Sequence of chain 1.C:
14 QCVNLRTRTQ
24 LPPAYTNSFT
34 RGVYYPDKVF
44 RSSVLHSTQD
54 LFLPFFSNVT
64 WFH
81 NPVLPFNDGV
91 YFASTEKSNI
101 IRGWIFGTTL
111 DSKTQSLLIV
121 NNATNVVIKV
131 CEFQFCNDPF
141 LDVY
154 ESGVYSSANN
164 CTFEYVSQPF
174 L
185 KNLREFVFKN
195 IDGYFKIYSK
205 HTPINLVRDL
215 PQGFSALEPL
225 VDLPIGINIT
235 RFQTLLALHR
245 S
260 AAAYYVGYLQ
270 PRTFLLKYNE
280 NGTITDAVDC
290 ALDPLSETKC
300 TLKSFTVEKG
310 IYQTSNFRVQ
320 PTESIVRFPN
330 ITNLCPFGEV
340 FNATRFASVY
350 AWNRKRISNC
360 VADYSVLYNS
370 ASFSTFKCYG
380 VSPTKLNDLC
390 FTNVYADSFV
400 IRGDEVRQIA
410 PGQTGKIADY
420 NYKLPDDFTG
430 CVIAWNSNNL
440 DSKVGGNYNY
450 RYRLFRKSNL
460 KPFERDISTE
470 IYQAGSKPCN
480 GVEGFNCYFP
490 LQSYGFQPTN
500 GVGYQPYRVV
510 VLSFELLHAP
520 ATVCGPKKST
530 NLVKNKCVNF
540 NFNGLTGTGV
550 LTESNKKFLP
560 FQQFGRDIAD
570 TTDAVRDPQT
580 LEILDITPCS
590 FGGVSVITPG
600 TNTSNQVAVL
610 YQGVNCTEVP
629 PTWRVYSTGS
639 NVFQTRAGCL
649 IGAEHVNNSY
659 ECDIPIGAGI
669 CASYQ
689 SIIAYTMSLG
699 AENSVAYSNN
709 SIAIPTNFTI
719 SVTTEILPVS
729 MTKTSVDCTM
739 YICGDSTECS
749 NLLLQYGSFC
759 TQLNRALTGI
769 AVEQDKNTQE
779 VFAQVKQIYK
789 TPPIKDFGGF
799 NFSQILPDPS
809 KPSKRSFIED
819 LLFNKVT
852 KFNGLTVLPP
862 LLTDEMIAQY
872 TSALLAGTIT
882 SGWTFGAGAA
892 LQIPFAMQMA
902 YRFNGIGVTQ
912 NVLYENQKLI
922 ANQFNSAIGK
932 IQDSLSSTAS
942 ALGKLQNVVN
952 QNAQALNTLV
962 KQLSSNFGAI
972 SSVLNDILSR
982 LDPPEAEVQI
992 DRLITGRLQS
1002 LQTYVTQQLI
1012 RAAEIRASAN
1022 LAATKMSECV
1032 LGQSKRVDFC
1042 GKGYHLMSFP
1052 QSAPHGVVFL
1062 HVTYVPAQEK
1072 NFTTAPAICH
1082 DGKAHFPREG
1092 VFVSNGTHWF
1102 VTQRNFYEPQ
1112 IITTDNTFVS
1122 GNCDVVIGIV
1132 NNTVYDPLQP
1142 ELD

Binding-site contacts:
Ligand atom O5 contacts residue ASP794 of chain 1.C at 3.9 Å.
Ligand atom O7 contacts residue ASN707 of chain 1.A at 4.4 Å.
Ligand atom C8 contacts residue ASN707 of chain 1.A at 3.8 Å.
Ligand atom C1 contacts residue ASN707 of chain 1.A at 1.4 Å.
Ligand atom C3 contacts residue ASN707 of chain 1.A at 3.8 Å.
Ligand atom C1 contacts residue ASP794 of chain 1.C at 4.4 Å.
Ligand atom O5 contacts residue ASN707 of chain 1.A at 2.4 Å (h-bond).
Ligand atom C5 contacts residue ASN707 of chain 1.A at 3.7 Å.
Ligand atom C7 contacts residue ASN707 of chain 1.A at 3.5 Å.
Ligand atom C2 contacts residue ASN707 of chain 1.A at 2.5 Å.
Ligand atom O7 contacts residue GLY1129 of chain 1.A at 3.7 Å.
Ligand atom C4 contacts residue ASN707 of chain 1.A at 4.2 Å.
Ligand atom N2 contacts residue ASN707 of chain 1.A at 2.9 Å (h-bond).

A protein and the small-molecule ligand that binds it are described below.
Small molecule (SMILES): CC(=O)N[C@H]1[C@H](O[C@H]2[C@H](O)[C@@H](NC(C)=O)CO[C@@H]2CO)O[C@H](CO)[C@@H](O)[C@@H]1O

Sequence of chain 1.A:
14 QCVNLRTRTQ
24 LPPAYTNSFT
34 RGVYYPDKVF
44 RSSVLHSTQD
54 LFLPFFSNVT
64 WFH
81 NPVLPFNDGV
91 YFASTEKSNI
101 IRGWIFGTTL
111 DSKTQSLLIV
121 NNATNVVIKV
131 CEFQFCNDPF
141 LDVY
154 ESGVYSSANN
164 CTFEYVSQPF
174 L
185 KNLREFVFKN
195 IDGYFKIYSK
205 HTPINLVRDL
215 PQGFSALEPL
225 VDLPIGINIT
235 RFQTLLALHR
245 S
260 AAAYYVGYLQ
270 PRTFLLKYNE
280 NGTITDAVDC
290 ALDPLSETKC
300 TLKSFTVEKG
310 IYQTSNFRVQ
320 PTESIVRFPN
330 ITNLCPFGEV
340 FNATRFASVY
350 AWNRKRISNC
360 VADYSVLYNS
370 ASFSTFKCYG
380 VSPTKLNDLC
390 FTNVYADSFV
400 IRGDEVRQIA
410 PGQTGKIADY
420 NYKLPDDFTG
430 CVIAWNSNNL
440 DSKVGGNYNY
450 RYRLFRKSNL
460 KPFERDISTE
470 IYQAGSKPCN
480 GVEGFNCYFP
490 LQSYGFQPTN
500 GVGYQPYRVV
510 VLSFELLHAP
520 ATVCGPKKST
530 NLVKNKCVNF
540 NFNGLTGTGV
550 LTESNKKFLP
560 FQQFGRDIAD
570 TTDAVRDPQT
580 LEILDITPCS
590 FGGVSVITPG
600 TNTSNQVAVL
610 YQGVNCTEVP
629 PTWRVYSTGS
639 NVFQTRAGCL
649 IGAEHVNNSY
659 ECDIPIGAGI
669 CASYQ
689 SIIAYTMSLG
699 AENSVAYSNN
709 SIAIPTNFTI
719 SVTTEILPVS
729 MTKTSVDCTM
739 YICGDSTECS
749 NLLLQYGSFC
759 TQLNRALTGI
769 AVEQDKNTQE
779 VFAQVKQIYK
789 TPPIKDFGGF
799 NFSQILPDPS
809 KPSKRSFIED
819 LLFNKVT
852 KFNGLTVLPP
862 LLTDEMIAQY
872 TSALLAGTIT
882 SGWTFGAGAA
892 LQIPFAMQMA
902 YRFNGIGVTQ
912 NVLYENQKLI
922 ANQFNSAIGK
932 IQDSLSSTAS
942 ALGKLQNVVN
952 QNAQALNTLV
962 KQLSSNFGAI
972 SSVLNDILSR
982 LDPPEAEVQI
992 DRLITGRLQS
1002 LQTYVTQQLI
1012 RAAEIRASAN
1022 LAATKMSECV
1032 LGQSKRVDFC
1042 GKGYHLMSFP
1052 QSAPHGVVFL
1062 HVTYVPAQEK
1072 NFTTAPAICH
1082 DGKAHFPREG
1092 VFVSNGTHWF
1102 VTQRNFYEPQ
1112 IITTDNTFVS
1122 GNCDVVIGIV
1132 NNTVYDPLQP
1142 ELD